Binding-site contacts:
Ligand atom O3' contacts residue ALA7 of chain 1.B at 2.5 Å (h-bond).
Ligand atom O3G contacts residue MG1 of chain 1.J at 2.3 Å.
Ligand atom O2B contacts residue THR52 of chain 1.B at 2.8 Å (h-bond).
Ligand atom O1B contacts residue LYS51 of chain 1.B at 2.8 Å (salt-bridge).
Ligand atom S1G contacts residue THR165 of chain 1.C at 3.4 Å.
Ligand atom O3B contacts residue GLY48 of chain 1.B at 3.2 Å (h-bond).
Ligand atom O3A contacts residue GLY48 of chain 1.B at 3.4 Å.
Ligand atom O2B contacts residue MG1 of chain 1.J at 2.1 Å.
Ligand atom PA contacts residue ARG11 of chain 1.B at 3.3 Å.
Ligand atom O2G contacts residue ARG215 of chain 1.B at 3.0 Å (salt-bridge).
Ligand atom O2G contacts residue ARG169 of chain 1.C at 2.8 Å (salt-bridge).
Ligand atom O1B contacts residue GLY50 of chain 1.B at 3.3 Å (h-bond).
Ligand atom O3B contacts residue ARG215 of chain 1.B at 2.6 Å (salt-bridge).
Ligand atom O2G contacts residue MG1 of chain 1.J at 2.1 Å.
Ligand atom O3B contacts residue LYS51 of chain 1.B at 3.4 Å (salt-bridge).
Ligand atom O1A contacts residue SER53 of chain 1.B at 2.6 Å (h-bond).
Ligand atom O2A contacts residue ARG215 of chain 1.B at 3.4 Å (salt-bridge).
Ligand atom O1A contacts residue GLY50 of chain 1.B at 3.2 Å.
Ligand atom O3B contacts residue MG1 of chain 1.J at 3.3 Å.
Ligand atom O3' contacts residue ARG11 of chain 1.B at 3.0 Å (salt-bridge).
Ligand atom O3G contacts residue LYS51 of chain 1.B at 2.8 Å (salt-bridge).
Ligand atom PB contacts residue ARG215 of chain 1.B at 3.3 Å.
Ligand atom N6 contacts residue VAL49 of chain 1.B at 2.9 Å (h-bond).
Ligand atom C5' contacts residue ARG215 of chain 1.B at 3.5 Å.
Ligand atom O2' contacts residue TRP10 of chain 1.B at 2.8 Å (h-bond).
Ligand atom O2' contacts residue ALA7 of chain 1.B at 3.0 Å (h-bond).
Ligand atom PG contacts residue ARG215 of chain 1.B at 3.3 Å.
Ligand atom PG contacts residue LYS51 of chain 1.B at 3.3 Å.
Ligand atom N7 contacts residue GLY50 of chain 1.B at 3.1 Å (h-bond).
Ligand atom O2A contacts residue ARG11 of chain 1.B at 2.8 Å (salt-bridge).
Ligand atom N1 contacts residue VAL19 of chain 1.B at 3.3 Å (h-bond).
Ligand atom C4 contacts residue LEU214 of chain 1.B at 3.5 Å (hydrophobic).
Ligand atom O1A contacts residue ARG11 of chain 1.B at 3.3 Å (salt-bridge).
Ligand atom N6 contacts residue VAL19 of chain 1.B at 3.1 Å (h-bond).
Ligand atom O3A contacts residue ARG215 of chain 1.B at 3.2 Å (salt-bridge).
Ligand atom PB contacts residue MG1 of chain 1.J at 3.3 Å.
Ligand atom N7 contacts residue VAL49 of chain 1.B at 3.0 Å.
Ligand atom C2' contacts residue TRP10 of chain 1.B at 3.3 Å (hydrophobic).
Ligand atom PG contacts residue MG1 of chain 1.J at 2.6 Å.
Ligand atom S1G contacts residue LYS51 of chain 1.B at 3.5 Å (salt-bridge).

Sequence of chain 1.C:
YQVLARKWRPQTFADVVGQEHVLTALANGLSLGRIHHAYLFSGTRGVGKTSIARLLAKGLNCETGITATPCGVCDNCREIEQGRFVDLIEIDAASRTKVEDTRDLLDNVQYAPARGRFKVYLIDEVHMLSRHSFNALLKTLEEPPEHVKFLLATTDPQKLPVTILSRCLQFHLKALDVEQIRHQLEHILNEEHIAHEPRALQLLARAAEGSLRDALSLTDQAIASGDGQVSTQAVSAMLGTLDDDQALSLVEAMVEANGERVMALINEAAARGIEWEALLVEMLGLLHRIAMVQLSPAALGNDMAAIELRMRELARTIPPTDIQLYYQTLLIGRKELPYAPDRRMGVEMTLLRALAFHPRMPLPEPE

The protein below binds the small molecule below.
Small molecule (SMILES): Nc1ncnc2c1ncn2[C@@H]1O[C@H](COP(=O)(O)OP(=O)(O)OP(O)(O)=S)[C@@H](O)[C@H]1O

Sequence of chain 1.B:
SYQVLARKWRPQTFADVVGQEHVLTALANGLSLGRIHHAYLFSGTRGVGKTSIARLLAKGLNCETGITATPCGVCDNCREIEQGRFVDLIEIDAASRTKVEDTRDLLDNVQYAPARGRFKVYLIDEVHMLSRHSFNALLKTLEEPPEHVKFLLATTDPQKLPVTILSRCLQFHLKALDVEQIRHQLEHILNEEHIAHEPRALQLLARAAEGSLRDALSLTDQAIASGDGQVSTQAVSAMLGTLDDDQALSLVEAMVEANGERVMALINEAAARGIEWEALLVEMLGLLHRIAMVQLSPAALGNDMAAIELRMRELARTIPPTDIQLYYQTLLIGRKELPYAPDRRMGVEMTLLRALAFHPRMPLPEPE